Sequence of chain 1.D:
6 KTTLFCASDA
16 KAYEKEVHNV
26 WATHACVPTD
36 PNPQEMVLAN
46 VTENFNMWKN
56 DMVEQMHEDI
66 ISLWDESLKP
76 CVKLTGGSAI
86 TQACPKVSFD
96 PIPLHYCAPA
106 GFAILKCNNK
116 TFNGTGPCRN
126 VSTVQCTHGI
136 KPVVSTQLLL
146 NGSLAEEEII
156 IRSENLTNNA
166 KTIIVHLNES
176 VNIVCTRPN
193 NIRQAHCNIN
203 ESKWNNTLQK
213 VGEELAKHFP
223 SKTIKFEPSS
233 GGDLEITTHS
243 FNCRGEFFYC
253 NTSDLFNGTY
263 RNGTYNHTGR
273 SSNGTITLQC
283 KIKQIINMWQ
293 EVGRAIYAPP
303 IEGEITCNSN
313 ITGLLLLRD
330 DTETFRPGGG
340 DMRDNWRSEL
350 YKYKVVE

Binding-site contacts:
Ligand atom O5 contacts residue ARG272 of chain 1.D at 3.8 Å.
Ligand atom C1 contacts residue GLY271 of chain 1.D at 3.7 Å.
Ligand atom O6 contacts residue ARG272 of chain 1.D at 2.8 Å (salt-bridge).
Ligand atom C5 contacts residue ASN259 of chain 1.D at 3.7 Å.
Ligand atom C7 contacts residue ASN259 of chain 1.D at 3.9 Å.
Ligand atom C5 contacts residue ARG272 of chain 1.D at 4.5 Å.
Ligand atom C2 contacts residue ASN259 of chain 1.D at 2.4 Å.
Ligand atom C5 contacts residue THR270 of chain 1.D at 4.3 Å.
Ligand atom O6 contacts residue GLY271 of chain 1.D at 3.9 Å.
Ligand atom C8 contacts residue GLU229 of chain 1.D at 3.3 Å.
Ligand atom C8 contacts residue ASN259 of chain 1.D at 4.2 Å.
Ligand atom C3 contacts residue ASN259 of chain 1.D at 3.7 Å.
Ligand atom C1 contacts residue ASN259 of chain 1.D at 1.4 Å.
Ligand atom O5 contacts residue SER255 of chain 1.D at 4.4 Å.
Ligand atom C7 contacts residue PRO230 of chain 1.D at 3.8 Å (hydrophobic).
Ligand atom C6 contacts residue ASP256 of chain 1.D at 4.1 Å.
Ligand atom C2 contacts residue SER255 of chain 1.D at 4.4 Å.
Ligand atom C8 contacts residue PRO230 of chain 1.D at 3.7 Å (hydrophobic).
Ligand atom O5 contacts residue ASN259 of chain 1.D at 2.4 Å (h-bond).
Ligand atom O7 contacts residue ASN259 of chain 1.D at 4.5 Å.
Ligand atom N2 contacts residue ASN259 of chain 1.D at 2.8 Å (h-bond).
Ligand atom C1 contacts residue THR270 of chain 1.D at 3.8 Å.
Ligand atom O6 contacts residue ASP256 of chain 1.D at 2.7 Å (salt-bridge).
Ligand atom C4 contacts residue ASN259 of chain 1.D at 4.2 Å.
Ligand atom O7 contacts residue PRO230 of chain 1.D at 3.6 Å.
Ligand atom O5 contacts residue GLY271 of chain 1.D at 3.4 Å.
Ligand atom C1 contacts residue SER255 of chain 1.D at 4.1 Å.
Ligand atom O5 contacts residue THR270 of chain 1.D at 3.7 Å.
Ligand atom C6 contacts residue ARG272 of chain 1.D at 4.0 Å.
Ligand atom O5 contacts residue ASP256 of chain 1.D at 4.2 Å.

The small molecule below binds the protein below.
Small molecule (SMILES): CC(=O)N[C@@H]1[C@@H](O)[C@H](O)[C@@H](CO)O[C@H]1O